The protein below binds the small molecule below.
Small molecule (SMILES): CC(=O)N(C)[C@H](C(=O)N1C[C@H](C)C[C@H]1C(=O)N(C)[C@@H]1C(=O)N[C@@H](CC(C)C)C(=O)N2C[C@H](C)C[C@H]2C(=O)N[C@@H](CC(C)C)C(=O)N(C)[C@@H](C(C)C)C(=O)N2C[C@H](C3CCCCC3)C[C@H]2C(=O)N(C)[C@H](CC(C)C)C(=O)NCC(=O)O[C@@H]1C)C(C)C

Binding-site contacts:
Ligand atom O contacts residue PRO261 of chain 1.A at 3.7 Å.
Ligand atom CG1 contacts residue PHE186 of chain 1.A at 3.8 Å (hydrophobic).
Ligand atom CD contacts residue PRO396 of chain 1.A at 3.7 Å (hydrophobic).
Ligand atom N contacts residue ARG185 of chain 1.A at 2.9 Å (salt-bridge).
Ligand atom CD1 contacts residue THR183 of chain 1.A at 3.7 Å.
Ligand atom CG contacts residue PRO396 of chain 1.A at 3.5 Å (hydrophobic).
Ligand atom N contacts residue MET395 of chain 1.A at 3.5 Å.
Ligand atom O contacts residue LYS262 of chain 1.A at 3.8 Å.
Ligand atom CD2 contacts residue ARG185 of chain 1.A at 3.6 Å.
Ligand atom CG2 contacts residue PHE186 of chain 1.A at 3.7 Å (hydrophobic).
Ligand atom C contacts residue MET395 of chain 1.A at 3.5 Å (hydrophobic).
Ligand atom CD2 contacts residue LEU266 of chain 1.A at 3.6 Å (hydrophobic).
Ligand atom C contacts residue ARG185 of chain 1.A at 3.7 Å.
Ligand atom O contacts residue MET395 of chain 1.A at 3.1 Å.
Ligand atom O contacts residue VAL397 of chain 1.A at 3.5 Å.
Ligand atom CA contacts residue ARG185 of chain 1.A at 3.5 Å.
Ligand atom CB contacts residue ARG185 of chain 1.A at 3.3 Å.
Ligand atom C contacts residue ARG185 of chain 1.A at 3.9 Å.
Ligand atom O contacts residue LEU266 of chain 1.A at 3.6 Å.
Ligand atom CD2 contacts residue PHE186 of chain 1.A at 3.5 Å (hydrophobic).
Ligand atom CD1 contacts residue PRO364 of chain 1.A at 3.8 Å (hydrophobic).
Ligand atom CN contacts residue LYS262 of chain 1.A at 3.1 Å.
Ligand atom CD contacts residue PRO364 of chain 1.A at 3.9 Å (hydrophobic).
Ligand atom C6 contacts residue GLU259 of chain 1.A at 3.9 Å.
Ligand atom O contacts residue ARG185 of chain 1.A at 3.0 Å (salt-bridge).
Ligand atom C5 contacts residue GLU259 of chain 1.A at 3.6 Å.
Ligand atom CB contacts residue LEU266 of chain 1.A at 3.9 Å (hydrophobic).
Ligand atom CG2 contacts residue ARG185 of chain 1.A at 3.6 Å.
Ligand atom CD1 contacts residue MET395 of chain 1.A at 3.6 Å (hydrophobic).
Ligand atom CA contacts residue ARG185 of chain 1.A at 3.7 Å.
Ligand atom CA contacts residue MET395 of chain 1.A at 3.9 Å (hydrophobic).
Ligand atom CE contacts residue PRO396 of chain 1.A at 3.8 Å (hydrophobic).
Ligand atom O contacts residue PHE186 of chain 1.A at 3.7 Å.
Ligand atom CB contacts residue ARG185 of chain 1.A at 3.3 Å.
Ligand atom CD1 contacts residue ARG185 of chain 1.A at 3.6 Å.
Ligand atom CD2 contacts residue ARG187 of chain 1.A at 3.6 Å.
Ligand atom O contacts residue ARG398 of chain 1.A at 3.0 Å (salt-bridge).
Ligand atom O contacts residue MET395 of chain 1.A at 3.6 Å.
Ligand atom O contacts residue ARG185 of chain 1.A at 3.3 Å.
Ligand atom CG contacts residue LEU266 of chain 1.A at 3.8 Å (hydrophobic).

Sequence of chain 1.A:
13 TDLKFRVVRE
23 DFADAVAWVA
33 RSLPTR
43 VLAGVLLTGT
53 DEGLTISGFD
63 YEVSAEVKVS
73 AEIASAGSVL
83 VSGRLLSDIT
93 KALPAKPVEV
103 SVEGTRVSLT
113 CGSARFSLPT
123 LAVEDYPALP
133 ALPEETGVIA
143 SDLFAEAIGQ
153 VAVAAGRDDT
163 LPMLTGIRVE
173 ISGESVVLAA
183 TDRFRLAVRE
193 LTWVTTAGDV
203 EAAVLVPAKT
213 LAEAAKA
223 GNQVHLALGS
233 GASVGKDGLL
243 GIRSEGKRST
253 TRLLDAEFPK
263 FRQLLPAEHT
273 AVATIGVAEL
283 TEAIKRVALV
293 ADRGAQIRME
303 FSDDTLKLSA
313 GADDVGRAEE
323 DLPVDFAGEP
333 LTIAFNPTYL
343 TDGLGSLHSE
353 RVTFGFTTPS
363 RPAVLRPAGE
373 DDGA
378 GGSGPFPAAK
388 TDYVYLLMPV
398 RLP